Binding-site contacts:
Ligand atom C2 contacts residue SER47 of chain 29.E at 3.4 Å.
Ligand atom P contacts residue LYS43 of chain 29.E at 3.2 Å.
Ligand atom C5 contacts residue LYS61 of chain 29.E at 3.7 Å.
Ligand atom N6 contacts residue SER47 of chain 29.E at 4.1 Å.
Ligand atom P contacts residue TYR85 of chain 29.E at 3.7 Å.
Ligand atom OP2 contacts residue GLU63 of chain 29.E at 3.6 Å (salt-bridge).
Ligand atom N6 contacts residue TYR85 of chain 29.E at 3.4 Å.
Ligand atom C6 contacts residue VAL29 of chain 29.E at 4.1 Å (hydrophobic).
Ligand atom C6 contacts residue LYS61 of chain 29.E at 3.8 Å.
Ligand atom C4 contacts residue LYS61 of chain 29.E at 3.7 Å.
Ligand atom C5' contacts residue TYR85 of chain 29.E at 4.0 Å (hydrophobic).
Ligand atom N7 contacts residue LYS61 of chain 29.E at 3.7 Å.
Ligand atom N1 contacts residue SER47 of chain 29.E at 2.9 Å (h-bond).
Ligand atom C5 contacts residue THR45 of chain 29.E at 3.1 Å.
Ligand atom C8 contacts residue THR45 of chain 29.E at 3.8 Å.
Ligand atom N6 contacts residue THR91 of chain 15.E at 3.5 Å (h-bond).
Ligand atom C8 contacts residue TYR85 of chain 29.E at 3.8 Å (hydrophobic).
Ligand atom N6 contacts residue THR59 of chain 29.E at 2.8 Å (h-bond).
Ligand atom C8 contacts residue LYS61 of chain 29.E at 3.7 Å.
Ligand atom C2 contacts residue THR59 of chain 29.E at 4.1 Å.
Ligand atom N9 contacts residue TYR85 of chain 29.E at 4.0 Å.
Ligand atom C6 contacts residue THR59 of chain 29.E at 3.6 Å.
Ligand atom N1 contacts residue TYR85 of chain 29.E at 3.5 Å.
Ligand atom C6 contacts residue TYR85 of chain 29.E at 3.4 Å (hydrophobic).
Ligand atom C5 contacts residue TYR85 of chain 29.E at 3.5 Å (hydrophobic).
Ligand atom N9 contacts residue LYS61 of chain 29.E at 3.7 Å.
Ligand atom C5 contacts residue VAL29 of chain 29.E at 4.0 Å (hydrophobic).
Ligand atom N1 contacts residue THR59 of chain 29.E at 3.5 Å.
Ligand atom OP1 contacts residue LYS43 of chain 29.E at 2.9 Å (salt-bridge).
Ligand atom OP1 contacts residue TYR85 of chain 29.E at 3.5 Å (h-bond).
Ligand atom OP2 contacts residue LYS43 of chain 29.E at 2.7 Å (salt-bridge).
Ligand atom N6 contacts residue LYS61 of chain 29.E at 4.1 Å.
Ligand atom C6 contacts residue SER47 of chain 29.E at 3.9 Å.
Ligand atom N7 contacts residue THR45 of chain 29.E at 2.5 Å (h-bond).
Ligand atom C6 contacts residue THR45 of chain 29.E at 3.1 Å.
Ligand atom N6 contacts residue THR45 of chain 29.E at 2.5 Å (h-bond).
Ligand atom O6 contacts residue LYS61 of chain 29.E at 3.0 Å (salt-bridge).
Ligand atom N7 contacts residue TYR85 of chain 29.E at 3.7 Å.
Ligand atom N6 contacts residue CYS46 of chain 29.E at 3.4 Å (h-bond).
Ligand atom C4 contacts residue TYR85 of chain 29.E at 3.8 Å (hydrophobic).

Sequence of chain 15.E:
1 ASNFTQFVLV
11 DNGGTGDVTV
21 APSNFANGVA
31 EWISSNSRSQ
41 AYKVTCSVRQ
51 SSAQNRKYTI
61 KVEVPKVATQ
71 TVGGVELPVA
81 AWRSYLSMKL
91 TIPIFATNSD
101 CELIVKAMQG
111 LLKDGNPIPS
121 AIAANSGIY

The protein below binds the small molecule below.
Small molecule (SMILES): Nc1nc(=O)c2ncn([C@@H]3O[C@H](CO[P](=O)(O)O[C@H]4[C@@H](O)[C@H](n5cnc6c(N)ncnc65)O[C@@H]4CO[P](=O)(O)O[C@@H]4[C@@H](O)[C@H](n5cnc6c(N)ncnc65)O[C@@H]4COP(=O)=O)[C@@H](O)[C@H]3O)c2[nH]1

Sequence of chain 29.E:
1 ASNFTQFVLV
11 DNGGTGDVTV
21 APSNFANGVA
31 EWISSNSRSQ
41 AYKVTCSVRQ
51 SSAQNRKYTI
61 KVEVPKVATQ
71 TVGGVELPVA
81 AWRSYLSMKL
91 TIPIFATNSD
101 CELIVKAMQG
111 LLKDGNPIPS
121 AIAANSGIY